The protein below binds the small molecule below.
Small molecule (SMILES): CC(C)(C)NC(=O)N[C@H](C(=O)N1C[C@H]2[C@@H]([C@H]1C(=O)N[C@@H](CC1CCC1)[C@@H](O)C(N)=O)C2(C)C)C(C)(C)C

Binding-site contacts:
Ligand atom C33 contacts residue GLN192 of chain 1.B at 3.5 Å.
Ligand atom N11 contacts residue HIS41 of chain 1.B at 4.0 Å.
Ligand atom N11 contacts residue CYS145 of chain 1.B at 3.3 Å (h-bond).
Ligand atom C03 contacts residue CYS145 of chain 1.B at 1.9 Å (hydrophobic).
Ligand atom N37 contacts residue GLY143 of chain 1.B at 3.9 Å.
Ligand atom O04 contacts residue CYS145 of chain 1.B at 2.5 Å (h-bond).
Ligand atom C06 contacts residue CYS145 of chain 1.B at 3.3 Å (hydrophobic).
Ligand atom O01 contacts residue SER144 of chain 1.B at 3.2 Å (h-bond).
Ligand atom C12 contacts residue HIS164 of chain 1.B at 4.0 Å.
Ligand atom C10 contacts residue ASN142 of chain 1.B at 3.8 Å.
Ligand atom C28 contacts residue GLU166 of chain 1.B at 3.7 Å.
Ligand atom C18 contacts residue TYR54 of chain 1.B at 4.0 Å (hydrophobic).
Ligand atom C02 contacts residue GLY143 of chain 1.B at 3.7 Å.
Ligand atom C02 contacts residue CYS145 of chain 1.B at 2.8 Å (hydrophobic).
Ligand atom C13 contacts residue HIS164 of chain 1.B at 3.8 Å.
Ligand atom C32 contacts residue MET165 of chain 1.B at 3.6 Å (hydrophobic).
Ligand atom C32 contacts residue ARG188 of chain 1.B at 3.4 Å.
Ligand atom C09 contacts residue ASN142 of chain 1.B at 3.8 Å.
Ligand atom O01 contacts residue CYS145 of chain 1.B at 3.0 Å (h-bond).
Ligand atom C18 contacts residue HIS41 of chain 1.B at 3.6 Å.
Ligand atom C03 contacts residue HIS41 of chain 1.B at 3.7 Å.
Ligand atom O04 contacts residue HIS41 of chain 1.B at 2.4 Å (h-bond).
Ligand atom C05 contacts residue CYS145 of chain 1.B at 2.9 Å (hydrophobic).
Ligand atom N11 contacts residue HIS164 of chain 1.B at 3.4 Å (h-bond).
Ligand atom C17 contacts residue MET165 of chain 1.B at 3.7 Å (hydrophobic).
Ligand atom O34 contacts residue GLN189 of chain 1.B at 2.9 Å (h-bond).
Ligand atom C19 contacts residue GLN189 of chain 1.B at 3.5 Å.
Ligand atom N37 contacts residue CYS145 of chain 1.B at 3.9 Å.
Ligand atom C32 contacts residue GLN192 of chain 1.B at 3.5 Å.
Ligand atom O35 contacts residue MET165 of chain 1.B at 3.6 Å.
Ligand atom N37 contacts residue ASN142 of chain 1.B at 3.7 Å.
Ligand atom C14 contacts residue HIS41 of chain 1.B at 3.8 Å.
Ligand atom C18 contacts residue ASP187 of chain 1.B at 3.7 Å.
Ligand atom C33 contacts residue PRO168 of chain 1.B at 3.6 Å (hydrophobic).
Ligand atom O01 contacts residue GLY143 of chain 1.B at 2.9 Å (h-bond).
Ligand atom O35 contacts residue GLU166 of chain 1.B at 3.2 Å (salt-bridge).
Ligand atom N29 contacts residue GLU166 of chain 1.B at 3.3 Å (salt-bridge).
Ligand atom C32 contacts residue THR190 of chain 1.B at 3.4 Å.
Ligand atom C31 contacts residue THR190 of chain 1.B at 4.0 Å.
Ligand atom N27 contacts residue GLU166 of chain 1.B at 3.2 Å (salt-bridge).

Sequence of chain 1.B:
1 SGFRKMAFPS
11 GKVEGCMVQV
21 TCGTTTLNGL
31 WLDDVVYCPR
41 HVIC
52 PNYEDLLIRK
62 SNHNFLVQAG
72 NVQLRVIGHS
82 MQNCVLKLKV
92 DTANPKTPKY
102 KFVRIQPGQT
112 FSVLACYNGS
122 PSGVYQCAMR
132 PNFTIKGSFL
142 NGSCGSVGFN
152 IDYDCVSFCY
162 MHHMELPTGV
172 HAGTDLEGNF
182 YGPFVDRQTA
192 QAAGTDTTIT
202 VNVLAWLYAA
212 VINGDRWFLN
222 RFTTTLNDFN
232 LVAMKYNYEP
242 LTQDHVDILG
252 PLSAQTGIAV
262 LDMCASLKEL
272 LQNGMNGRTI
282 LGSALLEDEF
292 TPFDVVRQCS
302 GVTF